Sequence of chain 1.A:
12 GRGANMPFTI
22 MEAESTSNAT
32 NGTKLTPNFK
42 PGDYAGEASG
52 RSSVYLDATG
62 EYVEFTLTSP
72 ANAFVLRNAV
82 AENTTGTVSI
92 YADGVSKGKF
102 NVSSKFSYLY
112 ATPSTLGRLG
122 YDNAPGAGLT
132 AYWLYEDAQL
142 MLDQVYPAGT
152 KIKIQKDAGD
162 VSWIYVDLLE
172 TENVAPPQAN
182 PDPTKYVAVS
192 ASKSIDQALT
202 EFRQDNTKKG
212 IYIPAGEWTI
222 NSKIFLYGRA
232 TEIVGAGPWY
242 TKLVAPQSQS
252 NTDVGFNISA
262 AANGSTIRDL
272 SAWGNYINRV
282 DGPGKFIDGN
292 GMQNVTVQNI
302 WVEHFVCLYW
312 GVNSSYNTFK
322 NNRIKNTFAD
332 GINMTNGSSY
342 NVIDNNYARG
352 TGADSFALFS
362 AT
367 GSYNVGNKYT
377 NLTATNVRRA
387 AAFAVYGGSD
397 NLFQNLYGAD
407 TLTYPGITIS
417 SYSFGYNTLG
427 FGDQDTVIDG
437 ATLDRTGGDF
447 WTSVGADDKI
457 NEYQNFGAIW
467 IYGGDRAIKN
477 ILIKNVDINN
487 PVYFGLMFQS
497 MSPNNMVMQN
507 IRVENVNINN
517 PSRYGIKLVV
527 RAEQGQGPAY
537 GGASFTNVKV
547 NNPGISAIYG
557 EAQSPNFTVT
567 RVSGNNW

A small-molecule ligand and the protein it binds are described below.
Small molecule (SMILES): OC[C@H]1O[C@H](O[C@@H]2[C@@H](O)[C@@H](O[C@@H]3[C@@H](O)[C@@H](O[C@@H]4[C@@H](O)[C@@H](O)O[C@H](CO)[C@H]4O)O[C@H](CO)[C@H]3O)O[C@H](CO)[C@H]2O)[C@H](O)[C@@H](O)[C@@H]1O

Binding-site contacts:
Ligand atom O6 contacts residue ALA386 of chain 1.A at 4.1 Å.
Ligand atom C2 contacts residue ARG280 of chain 1.A at 4.0 Å.
Ligand atom C1 contacts residue GLU529 of chain 1.A at 3.6 Å.
Ligand atom C3 contacts residue TRP447 of chain 1.A at 3.5 Å (hydrophobic).
Ligand atom C6 contacts residue TRP466 of chain 1.A at 4.0 Å (hydrophobic).
Ligand atom O2 contacts residue TYR122 of chain 1.A at 4.0 Å.
Ligand atom O2 contacts residue ARG385 of chain 1.A at 4.1 Å.
Ligand atom O2 contacts residue TRP447 of chain 1.A at 3.2 Å.
Ligand atom O2 contacts residue ARG280 of chain 1.A at 3.1 Å (salt-bridge).
Ligand atom C1 contacts residue TYR418 of chain 1.A at 3.7 Å (hydrophobic).
Ligand atom O3 contacts residue ALA354 of chain 1.A at 3.7 Å.
Ligand atom O6 contacts residue ARG385 of chain 1.A at 3.2 Å (salt-bridge).
Ligand atom C4 contacts residue ARG385 of chain 1.A at 4.0 Å.
Ligand atom O4 contacts residue ALA386 of chain 1.A at 3.8 Å.
Ligand atom C4 contacts residue TRP447 of chain 1.A at 4.0 Å (hydrophobic).
Ligand atom C2 contacts residue ARG385 of chain 1.A at 3.3 Å.
Ligand atom O3 contacts residue ARG280 of chain 1.A at 3.2 Å (salt-bridge).
Ligand atom C1 contacts residue ARG385 of chain 1.A at 3.2 Å.
Ligand atom C5 contacts residue ARG385 of chain 1.A at 4.1 Å.
Ligand atom O6 contacts residue PHE446 of chain 1.A at 3.5 Å.
Ligand atom C6 contacts residue PHE446 of chain 1.A at 3.8 Å (hydrophobic).
Ligand atom O5 contacts residue GLN460 of chain 1.A at 3.2 Å (h-bond).
Ligand atom O4 contacts residue TYR468 of chain 1.A at 3.8 Å.
Ligand atom O5 contacts residue TYR418 of chain 1.A at 3.3 Å (h-bond).
Ligand atom C6 contacts residue TYR418 of chain 1.A at 4.1 Å (hydrophobic).
Ligand atom O1 contacts residue GLU529 of chain 1.A at 2.5 Å (salt-bridge).
Ligand atom O6 contacts residue GLN460 of chain 1.A at 2.7 Å (h-bond).
Ligand atom O3 contacts residue TRP447 of chain 1.A at 3.6 Å.
Ligand atom C6 contacts residue GLN460 of chain 1.A at 3.3 Å.
Ligand atom C2 contacts residue TRP447 of chain 1.A at 3.9 Å (hydrophobic).
Ligand atom O5 contacts residue GLU529 of chain 1.A at 3.6 Å (salt-bridge).
Ligand atom O5 contacts residue ARG385 of chain 1.A at 3.0 Å (salt-bridge).
Ligand atom C5 contacts residue TYR468 of chain 1.A at 4.0 Å (hydrophobic).
Ligand atom C1 contacts residue GLN460 of chain 1.A at 3.6 Å.
Ligand atom O6 contacts residue GLN495 of chain 1.A at 3.0 Å (h-bond).
Ligand atom O6 contacts residue TYR418 of chain 1.A at 2.9 Å (h-bond).
Ligand atom O1 contacts residue GLN460 of chain 1.A at 3.8 Å.
Ligand atom C2 contacts residue PHE420 of chain 1.A at 4.1 Å (hydrophobic).
Ligand atom O2 contacts residue PHE420 of chain 1.A at 3.6 Å.
Ligand atom C2 contacts residue TYR418 of chain 1.A at 4.0 Å (hydrophobic).